Sequence of chain 1.A:
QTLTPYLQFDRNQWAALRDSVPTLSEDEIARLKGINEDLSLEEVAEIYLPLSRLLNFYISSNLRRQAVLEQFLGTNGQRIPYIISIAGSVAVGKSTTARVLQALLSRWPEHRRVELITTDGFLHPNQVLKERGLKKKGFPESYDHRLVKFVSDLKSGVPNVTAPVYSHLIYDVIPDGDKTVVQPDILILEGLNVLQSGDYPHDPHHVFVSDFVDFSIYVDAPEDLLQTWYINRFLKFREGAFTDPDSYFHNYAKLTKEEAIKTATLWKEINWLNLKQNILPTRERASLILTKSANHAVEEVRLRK

A protein and the small-molecule ligand that binds it are described below.
Small molecule (SMILES): Nc1ncnc2c1ncn2[C@@H]1O[C@H](CO[P](=O)(O)O[P](=O)(O)NP(=O)(O)O)[C@@H](O)[C@H]1O

Binding-site contacts:
Ligand atom N3B contacts residue MG1 of chain 1.E at 3.4 Å.
Ligand atom N6 contacts residue TYR55 of chain 1.A at 3.3 Å (h-bond).
Ligand atom O1B contacts residue LYS101 of chain 1.A at 2.9 Å (salt-bridge).
Ligand atom N6 contacts residue LEU46 of chain 1.A at 3.4 Å.
Ligand atom O3A contacts residue GLY100 of chain 1.A at 3.0 Å (h-bond).
Ligand atom O2B contacts residue SER102 of chain 1.A at 2.7 Å (h-bond).
Ligand atom N1 contacts residue HIS307 of chain 1.A at 3.6 Å.
Ligand atom O3A contacts residue LYS101 of chain 1.A at 3.7 Å.
Ligand atom C2' contacts residue ASN43 of chain 1.A at 3.5 Å.
Ligand atom C2 contacts residue ASP45 of chain 1.A at 3.4 Å.
Ligand atom O1G contacts residue ARG243 of chain 1.A at 3.1 Å (salt-bridge).
Ligand atom O2B contacts residue LYS101 of chain 1.A at 3.4 Å (salt-bridge).
Ligand atom O3G contacts residue ALA98 of chain 1.A at 2.9 Å (h-bond).
Ligand atom N9 contacts residue HIS307 of chain 1.A at 3.6 Å (h-bond).
Ligand atom N3B contacts residue ALA98 of chain 1.A at 3.4 Å.
Ligand atom O1A contacts residue GLY100 of chain 1.A at 3.4 Å.
Ligand atom N7 contacts residue HIS307 of chain 1.A at 3.6 Å (h-bond).
Ligand atom C4 contacts residue HIS307 of chain 1.A at 3.5 Å.
Ligand atom O1A contacts residue THR103 of chain 1.A at 2.6 Å (h-bond).
Ligand atom O1B contacts residue VAL99 of chain 1.A at 3.1 Å (h-bond).
Ligand atom O1B contacts residue ALA98 of chain 1.A at 3.6 Å (h-bond).
Ligand atom O1A contacts residue SER102 of chain 1.A at 3.5 Å.
Ligand atom O2G contacts residue LYS101 of chain 1.A at 3.6 Å.
Ligand atom O2' contacts residue ASP45 of chain 1.A at 3.4 Å (salt-bridge).
Ligand atom C8 contacts residue GLY100 of chain 1.A at 3.7 Å.
Ligand atom PG contacts residue ALA98 of chain 1.A at 3.7 Å.
Ligand atom PB contacts residue MG1 of chain 1.E at 3.5 Å.
Ligand atom O2B contacts residue MG1 of chain 1.E at 2.5 Å.
Ligand atom N7 contacts residue LYS303 of chain 1.A at 3.2 Å (salt-bridge).
Ligand atom O3G contacts residue VAL97 of chain 1.A at 3.3 Å.
Ligand atom O2B contacts residue GLU199 of chain 1.A at 3.5 Å (salt-bridge).
Ligand atom PB contacts residue LYS101 of chain 1.A at 3.5 Å.
Ligand atom PG contacts residue MG1 of chain 1.E at 3.4 Å.
Ligand atom O3G contacts residue LYS101 of chain 1.A at 3.1 Å (salt-bridge).
Ligand atom C8 contacts residue HIS307 of chain 1.A at 3.5 Å.
Ligand atom O1B contacts residue GLY100 of chain 1.A at 2.9 Å (h-bond).
Ligand atom O2G contacts residue MG1 of chain 1.E at 2.4 Å.
Ligand atom C1' contacts residue HIS307 of chain 1.A at 3.6 Å.
Ligand atom O4' contacts residue HIS307 of chain 1.A at 3.4 Å (h-bond).
Ligand atom PB contacts residue GLY100 of chain 1.A at 3.5 Å.